Sequence of chain 1.A:
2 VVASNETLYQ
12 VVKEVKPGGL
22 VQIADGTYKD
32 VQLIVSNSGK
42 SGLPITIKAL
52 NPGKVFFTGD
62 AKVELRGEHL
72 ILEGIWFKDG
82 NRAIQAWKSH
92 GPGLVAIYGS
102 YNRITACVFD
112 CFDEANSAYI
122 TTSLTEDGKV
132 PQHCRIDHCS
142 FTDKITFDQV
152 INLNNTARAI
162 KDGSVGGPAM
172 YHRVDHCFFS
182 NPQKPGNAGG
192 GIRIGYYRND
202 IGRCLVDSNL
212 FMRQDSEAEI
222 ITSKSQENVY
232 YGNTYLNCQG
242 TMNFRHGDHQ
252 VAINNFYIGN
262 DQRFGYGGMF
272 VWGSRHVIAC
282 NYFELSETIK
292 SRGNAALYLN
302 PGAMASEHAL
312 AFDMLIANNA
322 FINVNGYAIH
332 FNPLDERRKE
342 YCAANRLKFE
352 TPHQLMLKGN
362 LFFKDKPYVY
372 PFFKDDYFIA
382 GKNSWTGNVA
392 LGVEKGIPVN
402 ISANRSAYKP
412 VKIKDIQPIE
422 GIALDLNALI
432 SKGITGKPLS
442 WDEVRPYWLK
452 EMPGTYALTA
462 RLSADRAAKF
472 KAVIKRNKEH

This small molecule binds to this protein.
Small molecule (SMILES): CO[C@@H]1[C@H](O[C@@H]2CO[C@@H](O[C@H]3[C@H](O)[C@@H](O)[C@@H](O[C@@H]4CO[C@H](CO)[C@@H](O[C@@H]5O[C@@H](C)[C@H](O)[C@@H](O)[C@H]5O)[C@@H]4O)O[C@@H]3C(=O)O)[C@H](O)[C@H]2O)O[C@@H](C)[C@@H](O[C@@H]2O[C@H](CO)[C@@H](O)[C@H](O)[C@H]2O)[C@H]1O[C@H]1O[C@H](CO)[C@H](O)[C@H](O)[C@H]1O

Binding-site contacts:
Ligand atom C1 contacts residue HIS177 of chain 1.A at 3.7 Å.
Ligand atom C1 contacts residue ARG174 of chain 1.A at 3.8 Å.
Ligand atom O2 contacts residue SER209 of chain 1.A at 3.6 Å.
Ligand atom O2 contacts residue ASP208 of chain 1.A at 4.0 Å.
Ligand atom O6A contacts residue ARG174 of chain 1.A at 4.0 Å.
Ligand atom C1 contacts residue ASP208 of chain 1.A at 3.5 Å.
Ligand atom O6B contacts residue HIS177 of chain 1.A at 3.4 Å (h-bond).
Ligand atom O3 contacts residue LYS438 of chain 1.A at 3.0 Å (salt-bridge).
Ligand atom O6 contacts residue HIS177 of chain 1.A at 2.8 Å (h-bond).
Ligand atom O5 contacts residue SER209 of chain 1.A at 2.3 Å (h-bond).
Ligand atom C1 contacts residue ASP208 of chain 1.A at 3.4 Å.
Ligand atom C4 contacts residue GLY437 of chain 1.A at 4.0 Å.
Ligand atom C3 contacts residue SER209 of chain 1.A at 2.8 Å.
Ligand atom C5 contacts residue SER209 of chain 1.A at 2.8 Å.
Ligand atom C4 contacts residue LYS438 of chain 1.A at 3.6 Å.
Ligand atom O6A contacts residue HIS177 of chain 1.A at 3.3 Å.
Ligand atom O4 contacts residue PHE257 of chain 1.A at 3.3 Å.
Ligand atom C5 contacts residue HIS177 of chain 1.A at 3.7 Å.
Ligand atom O4 contacts residue LYS438 of chain 1.A at 2.7 Å (salt-bridge).
Ligand atom O5 contacts residue ASP208 of chain 1.A at 3.8 Å.
Ligand atom O3 contacts residue GLY437 of chain 1.A at 3.8 Å.
Ligand atom O6 contacts residue GLU444 of chain 1.A at 3.9 Å.
Ligand atom O5 contacts residue HIS177 of chain 1.A at 2.9 Å (h-bond).
Ligand atom C3 contacts residue LEU440 of chain 1.A at 4.1 Å (hydrophobic).
Ligand atom O3 contacts residue SER209 of chain 1.A at 4.1 Å.
Ligand atom C5 contacts residue HIS177 of chain 1.A at 4.1 Å.
Ligand atom C6 contacts residue HIS177 of chain 1.A at 3.7 Å.
Ligand atom O5 contacts residue HIS177 of chain 1.A at 3.7 Å.
Ligand atom C6 contacts residue HIS177 of chain 1.A at 3.3 Å.
Ligand atom O3 contacts residue TYR232 of chain 1.A at 3.4 Å.
Ligand atom C4 contacts residue SER209 of chain 1.A at 3.4 Å.
Ligand atom O2 contacts residue GLY437 of chain 1.A at 3.8 Å.
Ligand atom O4 contacts residue LEU440 of chain 1.A at 4.2 Å.
Ligand atom C2 contacts residue ASP208 of chain 1.A at 3.7 Å.
Ligand atom C6 contacts residue GLY233 of chain 1.A at 3.6 Å.
Ligand atom O5 contacts residue ARG174 of chain 1.A at 3.2 Å (salt-bridge).
Ligand atom C6 contacts residue ASN255 of chain 1.A at 3.5 Å.
Ligand atom C3 contacts residue LYS438 of chain 1.A at 3.7 Å.
Ligand atom C2 contacts residue SER209 of chain 1.A at 2.4 Å.
Ligand atom C1 contacts residue SER209 of chain 1.A at 1.4 Å.